Binding-site contacts:
Ligand atom C04 contacts residue PRO219 of chain 2.A at 3.5 Å (hydrophobic).
Ligand atom N28 contacts residue ARG250 of chain 2.A at 3.3 Å (salt-bridge).
Ligand atom S01 contacts residue HEM1 of chain 2.B at 3.3 Å (h-bond).
Ligand atom C11 contacts residue GLU246 of chain 2.A at 3.3 Å.
Ligand atom C32 contacts residue ARG250 of chain 2.A at 3.4 Å.
Ligand atom C02 contacts residue HEM1 of chain 2.B at 3.6 Å.
Ligand atom C23 contacts residue THR331 of chain 2.A at 3.0 Å.
Ligand atom C12 contacts residue HEM1 of chain 2.B at 3.6 Å.
Ligand atom C25 contacts residue ARG250 of chain 2.A at 3.4 Å.
Ligand atom C16 contacts residue POL1 of chain 2.F at 3.5 Å.
Ligand atom C02 contacts residue ASN239 of chain 2.A at 3.5 Å.
Ligand atom C31 contacts residue ARG250 of chain 2.A at 3.5 Å.
Ligand atom C03 contacts residue PRO219 of chain 2.A at 3.5 Å (hydrophobic).
Ligand atom C03 contacts residue PHE238 of chain 2.A at 3.6 Å (hydrophobic).
Ligand atom C35 contacts residue POL1 of chain 2.F at 3.4 Å.
Ligand atom C38 contacts residue HEM1 of chain 2.B at 3.0 Å.
Ligand atom C36 contacts residue HEM1 of chain 2.B at 2.9 Å.
Ligand atom N08 contacts residue TRP241 of chain 2.A at 3.1 Å (h-bond).
Ligand atom O37 contacts residue POL1 of chain 2.F at 3.4 Å.
Ligand atom C26 contacts residue ARG250 of chain 2.A at 3.0 Å.
Ligand atom O37 contacts residue HEM1 of chain 2.B at 3.5 Å (h-bond).
Ligand atom C16 contacts residue GLU246 of chain 2.A at 3.5 Å.
Ligand atom S01 contacts residue GLY240 of chain 2.A at 3.5 Å (h-bond).
Ligand atom C13 contacts residue HEM1 of chain 2.B at 3.5 Å.
Ligand atom C06 contacts residue GLU246 of chain 2.A at 3.5 Å.
Ligand atom O18 contacts residue HIS131 of chain 2.A at 2.7 Å (h-bond).
Ligand atom C02 contacts residue GLY240 of chain 2.A at 3.1 Å.
Ligand atom C35 contacts residue HEM1 of chain 2.B at 3.6 Å.
Ligand atom C23 contacts residue PHE345 of chain 1.A at 3.6 Å (hydrophobic).
Ligand atom C22 contacts residue GOL1 of chain 1.I at 3.4 Å.
Ligand atom N08 contacts residue GLU246 of chain 2.A at 2.9 Å (salt-bridge).
Ligand atom S21 contacts residue ARG250 of chain 2.A at 3.5 Å (salt-bridge).
Ligand atom N27 contacts residue ARG250 of chain 2.A at 3.2 Å (salt-bridge).
Ligand atom C04 contacts residue VAL221 of chain 2.A at 3.6 Å (hydrophobic).
Ligand atom C24 contacts residue THR331 of chain 2.A at 3.6 Å.
Ligand atom C34 contacts residue POL1 of chain 2.F at 3.4 Å.
Ligand atom N27 contacts residue TRP332 of chain 2.A at 3.6 Å.
Ligand atom N07 contacts residue GLU246 of chain 2.A at 2.6 Å (salt-bridge).
Ligand atom N28 contacts residue HEM1 of chain 2.B at 3.0 Å (h-bond).
Ligand atom C02 contacts residue PHE238 of chain 2.A at 3.6 Å (hydrophobic).

The small molecule below binds the protein below.
Small molecule (SMILES): [H]/N=C(\[N]c1cccc(OC[C@@H](O)c2cccc(N/C(=N\[H])c3cccs3)c2)c1)c1cccs1

Sequence of chain 2.A:
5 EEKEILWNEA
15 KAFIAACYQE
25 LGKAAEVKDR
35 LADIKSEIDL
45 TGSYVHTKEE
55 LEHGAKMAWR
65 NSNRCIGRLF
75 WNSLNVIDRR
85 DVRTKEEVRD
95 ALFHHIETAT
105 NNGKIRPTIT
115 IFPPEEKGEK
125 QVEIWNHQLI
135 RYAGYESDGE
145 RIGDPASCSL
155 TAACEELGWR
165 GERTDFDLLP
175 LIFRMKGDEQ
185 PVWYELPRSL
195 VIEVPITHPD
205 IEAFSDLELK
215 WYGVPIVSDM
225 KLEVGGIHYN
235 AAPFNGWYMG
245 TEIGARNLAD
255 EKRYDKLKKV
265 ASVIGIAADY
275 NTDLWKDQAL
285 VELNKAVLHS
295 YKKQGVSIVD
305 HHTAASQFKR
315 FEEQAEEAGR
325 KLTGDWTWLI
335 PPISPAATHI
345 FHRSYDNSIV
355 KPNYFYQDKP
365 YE

Sequence of chain 1.A:
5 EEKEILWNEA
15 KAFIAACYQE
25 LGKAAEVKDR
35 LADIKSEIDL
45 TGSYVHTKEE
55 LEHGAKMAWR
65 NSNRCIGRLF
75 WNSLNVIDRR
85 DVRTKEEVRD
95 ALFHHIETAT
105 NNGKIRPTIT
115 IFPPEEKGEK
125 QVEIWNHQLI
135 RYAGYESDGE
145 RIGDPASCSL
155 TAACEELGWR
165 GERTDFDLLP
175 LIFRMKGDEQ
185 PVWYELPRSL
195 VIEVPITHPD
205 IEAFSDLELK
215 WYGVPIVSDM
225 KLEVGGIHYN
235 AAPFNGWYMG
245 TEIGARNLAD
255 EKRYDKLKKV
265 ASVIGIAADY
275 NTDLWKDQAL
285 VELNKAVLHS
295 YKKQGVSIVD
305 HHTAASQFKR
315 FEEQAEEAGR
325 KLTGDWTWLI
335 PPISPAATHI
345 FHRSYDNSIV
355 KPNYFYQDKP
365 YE